The small molecule below binds the protein below.
Small molecule (SMILES): CC(C)[C@H](NC(=O)COc1ccccc1)C(=O)N[C@@H](Cc1ccccc1)[C@@H](O)[C@H](N)[C@H](O)Cc1ccccc1

Sequence of chain 1.A:
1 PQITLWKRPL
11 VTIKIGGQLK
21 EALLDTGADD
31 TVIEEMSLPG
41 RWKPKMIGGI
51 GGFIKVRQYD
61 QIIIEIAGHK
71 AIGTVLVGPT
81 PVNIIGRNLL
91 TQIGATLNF

Binding-site contacts:
Ligand atom O4 contacts residue GLY27 of chain 1.A at 3.6 Å.
Ligand atom N2 contacts residue GLY27 of chain 1.A at 3.2 Å (h-bond).
Ligand atom C4 contacts residue ARG8 of chain 1.B at 3.6 Å.
Ligand atom C22 contacts residue ASP25 of chain 1.B at 3.4 Å.
Ligand atom C21 contacts residue VAL82 of chain 1.B at 3.5 Å (hydrophobic).
Ligand atom C22 contacts residue ASP25 of chain 1.A at 3.4 Å.
Ligand atom N3 contacts residue ILE84 of chain 1.A at 3.7 Å.
Ligand atom C19 contacts residue VAL82 of chain 1.B at 3.2 Å (hydrophobic).
Ligand atom C20 contacts residue VAL82 of chain 1.B at 3.1 Å (hydrophobic).
Ligand atom O3 contacts residue GLY48 of chain 1.A at 3.7 Å.
Ligand atom O5 contacts residue GLY27 of chain 1.B at 3.0 Å (h-bond).
Ligand atom O3 contacts residue GLY49 of chain 1.A at 3.6 Å.
Ligand atom C18 contacts residue GLY49 of chain 1.A at 3.5 Å.
Ligand atom C30 contacts residue ILE50 of chain 1.B at 3.7 Å (hydrophobic).
Ligand atom C30 contacts residue PRO81 of chain 1.A at 3.4 Å (hydrophobic).
Ligand atom C24 contacts residue GLY27 of chain 1.B at 2.9 Å.
Ligand atom C23 contacts residue ASP25 of chain 1.A at 3.2 Å.
Ligand atom O4 contacts residue ASP25 of chain 1.B at 2.6 Å (salt-bridge).
Ligand atom N3 contacts residue ASP25 of chain 1.A at 2.4 Å (salt-bridge).
Ligand atom O1 contacts residue ASP29 of chain 1.A at 2.9 Å (salt-bridge).
Ligand atom C30 contacts residue GLY49 of chain 1.B at 3.5 Å.
Ligand atom C18 contacts residue VAL82 of chain 1.B at 3.7 Å (hydrophobic).
Ligand atom C25 contacts residue GLY27 of chain 1.B at 3.4 Å.
Ligand atom C8 contacts residue GLY48 of chain 1.A at 3.5 Å.
Ligand atom C21 contacts residue GLY27 of chain 1.A at 3.5 Å.
Ligand atom O1 contacts residue ALA28 of chain 1.A at 3.5 Å.
Ligand atom C7 contacts residue PRO81 of chain 1.B at 3.8 Å (hydrophobic).
Ligand atom O1 contacts residue GLY27 of chain 1.A at 3.4 Å (h-bond).
Ligand atom C3 contacts residue GLY48 of chain 1.A at 3.8 Å.
Ligand atom C2 contacts residue ARG8 of chain 1.B at 3.8 Å.
Ligand atom C2 contacts residue ASP29 of chain 1.A at 3.7 Å.
Ligand atom C15 contacts residue GLY27 of chain 1.A at 3.7 Å.
Ligand atom C24 contacts residue ASP25 of chain 1.A at 3.6 Å.
Ligand atom O2 contacts residue GLY48 of chain 1.A at 3.1 Å (h-bond).
Ligand atom C15 contacts residue ASP25 of chain 1.B at 3.0 Å.
Ligand atom C27 contacts residue GLY27 of chain 1.B at 3.8 Å.
Ligand atom O4 contacts residue ASP25 of chain 1.A at 2.6 Å (salt-bridge).
Ligand atom O3 contacts residue ILE50 of chain 1.B at 3.5 Å.
Ligand atom N1 contacts residue GLY48 of chain 1.A at 3.1 Å (h-bond).
Ligand atom C10 contacts residue GLY48 of chain 1.A at 3.7 Å.

Sequence of chain 1.B:
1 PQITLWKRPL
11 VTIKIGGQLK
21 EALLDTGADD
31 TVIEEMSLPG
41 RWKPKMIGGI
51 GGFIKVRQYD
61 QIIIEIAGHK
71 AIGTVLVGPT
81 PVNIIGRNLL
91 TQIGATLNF